Binding-site contacts:
Ligand atom N1 contacts residue CYS65 of chain 8.B at 3.9 Å.
Ligand atom N2 contacts residue CYS434 of chain 8.B at 3.3 Å.
Ligand atom C3 contacts residue HIS69 of chain 8.B at 3.5 Å.
Ligand atom C1 contacts residue CYS65 of chain 8.B at 3.2 Å (hydrophobic).
Ligand atom N1 contacts residue ALA377 of chain 8.B at 3.4 Å.
Ligand atom C2 contacts residue PRO401 of chain 8.B at 3.6 Å (hydrophobic).
Ligand atom C2 contacts residue VAL400 of chain 8.B at 3.7 Å (hydrophobic).
Ligand atom C2 contacts residue ARG379 of chain 8.B at 3.9 Å.
Ligand atom NI contacts residue CYS65 of chain 8.B at 2.5 Å.
Ligand atom O3 contacts residue ASN382 of chain 8.B at 3.1 Å.
Ligand atom C3 contacts residue PRO401 of chain 8.B at 3.7 Å (hydrophobic).
Ligand atom N2 contacts residue PRO401 of chain 8.B at 3.4 Å.
Ligand atom O3 contacts residue ALA377 of chain 8.B at 3.7 Å.
Ligand atom C3 contacts residue CYS65 of chain 8.B at 3.2 Å (hydrophobic).
Ligand atom O3 contacts residue PRO401 of chain 8.B at 3.4 Å.
Ligand atom FE contacts residue CYS434 of chain 8.B at 2.5 Å.
Ligand atom C3 contacts residue ALA377 of chain 8.B at 4.0 Å (hydrophobic).
Ligand atom C1 contacts residue ALA377 of chain 8.B at 3.8 Å (hydrophobic).
Ligand atom C3 contacts residue VAL400 of chain 8.B at 3.6 Å (hydrophobic).
Ligand atom O3 contacts residue VAL400 of chain 8.B at 3.6 Å.
Ligand atom NI contacts residue CYS434 of chain 8.B at 2.6 Å.
Ligand atom C2 contacts residue THR402 of chain 8.B at 4.0 Å.
Ligand atom O3 contacts residue ALA68 of chain 8.B at 3.8 Å.
Ligand atom C2 contacts residue CYS431 of chain 8.B at 3.9 Å (hydrophobic).
Ligand atom O3 contacts residue CYS65 of chain 8.B at 4.0 Å.
Ligand atom C1 contacts residue ARG379 of chain 8.B at 3.4 Å.
Ligand atom C2 contacts residue CYS434 of chain 8.B at 3.0 Å (hydrophobic).
Ligand atom N2 contacts residue ARG379 of chain 8.B at 4.1 Å.
Ligand atom NI contacts residue CYS62 of chain 8.B at 2.4 Å.
Ligand atom N1 contacts residue PRO378 of chain 8.B at 3.3 Å.
Ligand atom O3 contacts residue HIS69 of chain 8.B at 3.4 Å (h-bond).
Ligand atom FE contacts residue CYS65 of chain 8.B at 2.4 Å.
Ligand atom N2 contacts residue VAL400 of chain 8.B at 3.7 Å.
Ligand atom N2 contacts residue CYS431 of chain 8.B at 4.0 Å.
Ligand atom NI contacts residue CYS431 of chain 8.B at 2.4 Å.
Ligand atom N2 contacts residue THR402 of chain 8.B at 3.0 Å (h-bond).
Ligand atom C3 contacts residue CYS434 of chain 8.B at 3.3 Å (hydrophobic).
Ligand atom C1 contacts residue PRO401 of chain 8.B at 4.2 Å (hydrophobic).
Ligand atom N1 contacts residue ARG379 of chain 8.B at 3.0 Å (salt-bridge).
Ligand atom C1 contacts residue PRO378 of chain 8.B at 4.2 Å (hydrophobic).

This small molecule binds to this protein.
Small molecule (SMILES): N#C[Fe]([Ni])(C#N)C=O

Sequence of chain 8.B:
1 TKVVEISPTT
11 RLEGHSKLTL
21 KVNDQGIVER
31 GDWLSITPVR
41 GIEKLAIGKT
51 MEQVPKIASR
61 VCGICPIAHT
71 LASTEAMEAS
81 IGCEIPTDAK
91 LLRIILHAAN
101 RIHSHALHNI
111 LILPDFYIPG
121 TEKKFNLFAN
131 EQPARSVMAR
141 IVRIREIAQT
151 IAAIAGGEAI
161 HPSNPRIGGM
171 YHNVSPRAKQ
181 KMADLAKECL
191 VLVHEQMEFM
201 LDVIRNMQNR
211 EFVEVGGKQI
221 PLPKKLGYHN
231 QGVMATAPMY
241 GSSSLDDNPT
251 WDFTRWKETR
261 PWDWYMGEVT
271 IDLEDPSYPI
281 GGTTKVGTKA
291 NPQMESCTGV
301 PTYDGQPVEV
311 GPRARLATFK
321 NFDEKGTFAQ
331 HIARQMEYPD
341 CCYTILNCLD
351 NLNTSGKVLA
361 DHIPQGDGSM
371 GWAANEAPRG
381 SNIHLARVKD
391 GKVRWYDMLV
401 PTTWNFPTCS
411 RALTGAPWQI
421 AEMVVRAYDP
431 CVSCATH